Sequence of chain 2.A:
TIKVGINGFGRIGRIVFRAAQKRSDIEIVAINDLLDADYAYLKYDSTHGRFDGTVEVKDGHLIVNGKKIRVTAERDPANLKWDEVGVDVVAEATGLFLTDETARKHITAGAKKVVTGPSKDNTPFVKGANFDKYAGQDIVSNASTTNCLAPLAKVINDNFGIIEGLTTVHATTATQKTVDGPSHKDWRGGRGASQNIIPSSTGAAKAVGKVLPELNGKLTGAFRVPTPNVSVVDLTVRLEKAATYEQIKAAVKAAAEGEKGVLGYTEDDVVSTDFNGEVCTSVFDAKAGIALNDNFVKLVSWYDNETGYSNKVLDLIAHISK

This protein binds this small molecule.
Small molecule (SMILES): O=P(O)(O)OC[C@H](O)CO

Binding-site contacts:
Ligand atom O1P contacts residue GLY132 of chain 2.A at 4.5 Å.
Ligand atom O2 contacts residue MSE267 of chain 2.A at 4.5 Å.
Ligand atom C3 contacts residue GLY132 of chain 2.A at 4.1 Å.
Ligand atom O3P contacts residue LYS131 of chain 2.A at 3.7 Å.
Ligand atom O2 contacts residue GLU266 of chain 2.A at 3.7 Å.
Ligand atom C2 contacts residue GLU266 of chain 2.A at 4.4 Å.
Ligand atom P contacts residue MSE267 of chain 2.A at 4.4 Å.
Ligand atom O4P contacts residue ASN134 of chain 2.A at 4.0 Å.
Ligand atom O4P contacts residue LYS159 of chain 2.A at 4.3 Å.
Ligand atom O1P contacts residue PHE135 of chain 2.A at 4.5 Å.
Ligand atom O3P contacts residue ASN134 of chain 2.A at 3.5 Å (h-bond).
Ligand atom O3P contacts residue PHE135 of chain 2.A at 2.9 Å (h-bond).
Ligand atom P contacts residue PHE135 of chain 2.A at 3.5 Å.
Ligand atom O3P contacts residue GLY132 of chain 2.A at 2.8 Å (h-bond).
Ligand atom O4P contacts residue ALA133 of chain 2.A at 3.3 Å (h-bond).
Ligand atom O2P contacts residue ALA133 of chain 2.A at 3.8 Å.
Ligand atom O2P contacts residue ASP136 of chain 2.A at 2.8 Å (salt-bridge).
Ligand atom P contacts residue ALA133 of chain 2.A at 3.8 Å.
Ligand atom C3 contacts residue MSE267 of chain 2.A at 4.5 Å.
Ligand atom O3P contacts residue VAL130 of chain 2.A at 3.7 Å.
Ligand atom O1P contacts residue ASP136 of chain 2.A at 4.4 Å.
Ligand atom O2 contacts residue LYS131 of chain 2.A at 4.4 Å.
Ligand atom O3P contacts residue ALA133 of chain 2.A at 3.4 Å (h-bond).
Ligand atom O3P contacts residue ASP136 of chain 2.A at 4.2 Å.
Ligand atom O1P contacts residue MSE267 of chain 2.A at 4.3 Å.
Ligand atom O2P contacts residue PHE135 of chain 2.A at 3.1 Å (h-bond).
Ligand atom O4P contacts residue GLY132 of chain 2.A at 3.2 Å.
Ligand atom O4P contacts residue MSE267 of chain 2.A at 3.1 Å.
Ligand atom C2 contacts residue MSE267 of chain 2.A at 4.4 Å.
Ligand atom P contacts residue GLY132 of chain 2.A at 3.9 Å.
Ligand atom P contacts residue ASN134 of chain 2.A at 3.8 Å.
Ligand atom P contacts residue ASP136 of chain 2.A at 4.0 Å.
Ligand atom O2P contacts residue ASN134 of chain 2.A at 3.4 Å.